Binding-site contacts:
Ligand atom CAJ contacts residue PHE285 of chain 1.C at 3.5 Å (hydrophobic).
Ligand atom CAO contacts residue PHE285 of chain 1.C at 4.0 Å (hydrophobic).
Ligand atom CAR contacts residue ARG299 of chain 1.C at 4.5 Å.
Ligand atom CAB contacts residue PHE285 of chain 1.C at 3.8 Å (hydrophobic).
Ligand atom CBF contacts residue CYS292 of chain 1.C at 4.4 Å (hydrophobic).
Ligand atom OAW contacts residue ARG299 of chain 1.C at 4.1 Å.
Ligand atom CAC contacts residue Y011 of chain 1.Y at 3.8 Å.
Ligand atom CAP contacts residue PHE353 of chain 1.C at 4.4 Å (hydrophobic).
Ligand atom CAB contacts residue Y011 of chain 1.Y at 3.9 Å.
Ligand atom CAD contacts residue VAL296 of chain 1.C at 4.0 Å (hydrophobic).
Ligand atom CAN contacts residue PHE285 of chain 1.C at 3.3 Å (hydrophobic).
Ligand atom CAU contacts residue Y011 of chain 1.Y at 4.0 Å.
Ligand atom CAR contacts residue VAL296 of chain 1.C at 4.4 Å (hydrophobic).
Ligand atom CAE contacts residue CYS292 of chain 1.C at 3.4 Å (hydrophobic).
Ligand atom CAU contacts residue CYS292 of chain 1.C at 3.9 Å (hydrophobic).
Ligand atom CAD contacts residue CYS292 of chain 1.C at 3.3 Å (hydrophobic).
Ligand atom CAS contacts residue Y011 of chain 1.Y at 4.4 Å.
Ligand atom CAB contacts residue VAL288 of chain 1.C at 3.8 Å (hydrophobic).
Ligand atom CAS contacts residue CYS292 of chain 1.C at 3.4 Å (hydrophobic).
Ligand atom CAQ contacts residue PHE353 of chain 1.C at 3.6 Å (hydrophobic).
Ligand atom CBA contacts residue PHE285 of chain 1.C at 3.6 Å (hydrophobic).
Ligand atom CBI contacts residue CYS292 of chain 1.C at 4.2 Å (hydrophobic).
Ligand atom CBH contacts residue CYS292 of chain 1.C at 4.4 Å (hydrophobic).

A small-molecule ligand and the protein it binds are described below.
Small molecule (SMILES): CC(C)CCC[C@@H](C)[C@H]1CC[C@H]2[C@@H]3CC=C4C[C@@H](OC(=O)CCC(=O)O)CC[C@]4(C)[C@H]3CC[C@]12C

Sequence of chain 1.C:
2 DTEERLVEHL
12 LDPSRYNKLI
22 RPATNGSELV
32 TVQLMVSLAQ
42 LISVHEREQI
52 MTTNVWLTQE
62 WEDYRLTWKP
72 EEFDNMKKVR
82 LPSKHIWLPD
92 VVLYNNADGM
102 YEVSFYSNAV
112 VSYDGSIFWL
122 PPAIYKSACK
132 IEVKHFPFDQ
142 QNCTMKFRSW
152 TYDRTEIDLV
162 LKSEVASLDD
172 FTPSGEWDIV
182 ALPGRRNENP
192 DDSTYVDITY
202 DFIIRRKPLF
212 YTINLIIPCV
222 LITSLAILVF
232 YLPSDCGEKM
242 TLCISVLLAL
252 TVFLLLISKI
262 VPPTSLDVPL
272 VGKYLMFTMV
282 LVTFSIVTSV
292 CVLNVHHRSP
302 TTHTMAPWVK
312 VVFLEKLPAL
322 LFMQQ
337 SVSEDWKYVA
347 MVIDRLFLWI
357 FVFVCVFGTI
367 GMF